Binding-site contacts:
Ligand atom C4 contacts residue PHE291 of chain 1.A at 3.5 Å (hydrophobic).
Ligand atom C contacts residue ILE283 of chain 1.A at 4.2 Å (hydrophobic).
Ligand atom N2 contacts residue VAL248 of chain 1.A at 4.4 Å.
Ligand atom C2 contacts residue PHE280 of chain 1.A at 4.1 Å (hydrophobic).
Ligand atom N contacts residue PHE291 of chain 1.A at 3.4 Å.
Ligand atom C1 contacts residue PHE291 of chain 1.A at 3.6 Å (hydrophobic).
Ligand atom C14 contacts residue ASP15 of chain 1.A at 3.8 Å.
Ligand atom C5 contacts residue PHE291 of chain 1.A at 3.5 Å (hydrophobic).
Ligand atom C14 contacts residue PHE291 of chain 1.A at 4.3 Å (hydrophobic).
Ligand atom C3 contacts residue PHE291 of chain 1.A at 3.6 Å (hydrophobic).
Ligand atom C6 contacts residue ILE283 of chain 1.A at 3.8 Å (hydrophobic).
Ligand atom C6 contacts residue PHE291 of chain 1.A at 3.9 Å (hydrophobic).
Ligand atom C contacts residue PHE280 of chain 1.A at 3.4 Å (hydrophobic).
Ligand atom C contacts residue GLY281 of chain 1.A at 4.0 Å.
Ligand atom C14 contacts residue LEU224 of chain 1.A at 4.1 Å (hydrophobic).
Ligand atom C contacts residue PRO282 of chain 1.A at 3.5 Å (hydrophobic).
Ligand atom N2 contacts residue PHE291 of chain 1.A at 3.7 Å.
Ligand atom C2 contacts residue PHE291 of chain 1.A at 3.9 Å (hydrophobic).
Ligand atom C1 contacts residue PHE280 of chain 1.A at 4.3 Å (hydrophobic).
Ligand atom C14 contacts residue PHE280 of chain 1.A at 4.3 Å (hydrophobic).
Ligand atom C contacts residue PHE291 of chain 1.A at 3.8 Å (hydrophobic).

Sequence of chain 1.A:
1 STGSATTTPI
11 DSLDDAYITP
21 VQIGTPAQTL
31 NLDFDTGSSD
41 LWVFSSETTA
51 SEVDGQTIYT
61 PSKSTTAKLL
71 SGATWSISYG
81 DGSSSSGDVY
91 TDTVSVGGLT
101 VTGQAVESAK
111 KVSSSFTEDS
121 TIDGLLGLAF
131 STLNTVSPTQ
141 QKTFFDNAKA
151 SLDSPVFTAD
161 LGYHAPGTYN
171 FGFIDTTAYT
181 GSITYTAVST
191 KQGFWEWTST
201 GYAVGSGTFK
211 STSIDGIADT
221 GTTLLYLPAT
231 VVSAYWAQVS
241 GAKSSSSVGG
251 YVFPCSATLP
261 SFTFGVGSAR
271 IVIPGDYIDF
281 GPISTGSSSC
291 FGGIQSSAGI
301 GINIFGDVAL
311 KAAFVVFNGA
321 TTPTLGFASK

A small-molecule ligand and the protein it binds are described below.
Small molecule (SMILES): Cc1cc(C)c(C#N)c(NCCCN2CCOCC2)n1